Sequence of chain 1.B:
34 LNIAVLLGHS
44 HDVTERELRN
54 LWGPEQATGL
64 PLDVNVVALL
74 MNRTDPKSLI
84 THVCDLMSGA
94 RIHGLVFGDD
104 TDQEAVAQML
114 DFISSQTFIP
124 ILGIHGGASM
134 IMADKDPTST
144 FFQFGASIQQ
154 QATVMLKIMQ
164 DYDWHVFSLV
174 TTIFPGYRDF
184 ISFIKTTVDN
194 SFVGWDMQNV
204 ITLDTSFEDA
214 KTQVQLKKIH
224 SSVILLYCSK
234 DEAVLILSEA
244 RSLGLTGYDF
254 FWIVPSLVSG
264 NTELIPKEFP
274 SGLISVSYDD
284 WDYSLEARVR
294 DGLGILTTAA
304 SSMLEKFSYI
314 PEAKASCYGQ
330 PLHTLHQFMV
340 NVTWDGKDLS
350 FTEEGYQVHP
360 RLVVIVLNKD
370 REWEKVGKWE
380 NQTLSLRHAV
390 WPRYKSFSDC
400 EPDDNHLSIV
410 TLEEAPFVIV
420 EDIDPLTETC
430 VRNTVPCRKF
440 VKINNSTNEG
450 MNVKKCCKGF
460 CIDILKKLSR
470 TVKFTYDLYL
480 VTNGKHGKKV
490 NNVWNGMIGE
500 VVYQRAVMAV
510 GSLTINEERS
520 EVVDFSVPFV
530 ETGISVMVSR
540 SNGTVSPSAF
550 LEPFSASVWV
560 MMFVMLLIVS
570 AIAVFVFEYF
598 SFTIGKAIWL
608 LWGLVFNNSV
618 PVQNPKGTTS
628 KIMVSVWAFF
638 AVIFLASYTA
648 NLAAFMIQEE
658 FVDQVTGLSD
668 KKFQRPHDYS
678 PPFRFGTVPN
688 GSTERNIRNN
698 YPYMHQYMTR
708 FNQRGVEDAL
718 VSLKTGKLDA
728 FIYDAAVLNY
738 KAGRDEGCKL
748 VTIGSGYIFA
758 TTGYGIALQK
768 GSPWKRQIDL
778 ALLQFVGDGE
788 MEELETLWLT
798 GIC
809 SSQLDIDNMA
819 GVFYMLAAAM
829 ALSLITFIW

Binding-site contacts:
Ligand atom O7 contacts residue THR382 of chain 1.B at 4.3 Å.
Ligand atom C5 contacts residue ASN380 of chain 1.B at 3.6 Å.
Ligand atom O7 contacts residue GLU379 of chain 1.B at 3.6 Å.
Ligand atom C1 contacts residue ASN380 of chain 1.B at 1.5 Å.
Ligand atom N2 contacts residue GLU379 of chain 1.B at 4.4 Å.
Ligand atom O5 contacts residue ASN380 of chain 1.B at 2.4 Å (h-bond).
Ligand atom N2 contacts residue ASN380 of chain 1.B at 3.2 Å (h-bond).
Ligand atom C8 contacts residue GLN381 of chain 1.B at 3.7 Å.
Ligand atom C8 contacts residue ASN380 of chain 1.B at 3.7 Å.
Ligand atom O7 contacts residue ASN380 of chain 1.B at 4.2 Å.
Ligand atom C7 contacts residue GLN381 of chain 1.B at 3.9 Å.
Ligand atom O7 contacts residue GLN381 of chain 1.B at 3.8 Å.
Ligand atom C7 contacts residue ASN380 of chain 1.B at 3.6 Å.
Ligand atom C4 contacts residue ASN380 of chain 1.B at 4.3 Å.
Ligand atom C2 contacts residue ASN380 of chain 1.B at 2.7 Å.
Ligand atom C3 contacts residue ASN380 of chain 1.B at 3.9 Å.

The small molecule below binds the protein below.
Small molecule (SMILES): CC(=O)N[C@@H]1[C@@H](O)[C@H](O)[C@@H](CO)O[C@H]1O